Sequence of chain 7.W:
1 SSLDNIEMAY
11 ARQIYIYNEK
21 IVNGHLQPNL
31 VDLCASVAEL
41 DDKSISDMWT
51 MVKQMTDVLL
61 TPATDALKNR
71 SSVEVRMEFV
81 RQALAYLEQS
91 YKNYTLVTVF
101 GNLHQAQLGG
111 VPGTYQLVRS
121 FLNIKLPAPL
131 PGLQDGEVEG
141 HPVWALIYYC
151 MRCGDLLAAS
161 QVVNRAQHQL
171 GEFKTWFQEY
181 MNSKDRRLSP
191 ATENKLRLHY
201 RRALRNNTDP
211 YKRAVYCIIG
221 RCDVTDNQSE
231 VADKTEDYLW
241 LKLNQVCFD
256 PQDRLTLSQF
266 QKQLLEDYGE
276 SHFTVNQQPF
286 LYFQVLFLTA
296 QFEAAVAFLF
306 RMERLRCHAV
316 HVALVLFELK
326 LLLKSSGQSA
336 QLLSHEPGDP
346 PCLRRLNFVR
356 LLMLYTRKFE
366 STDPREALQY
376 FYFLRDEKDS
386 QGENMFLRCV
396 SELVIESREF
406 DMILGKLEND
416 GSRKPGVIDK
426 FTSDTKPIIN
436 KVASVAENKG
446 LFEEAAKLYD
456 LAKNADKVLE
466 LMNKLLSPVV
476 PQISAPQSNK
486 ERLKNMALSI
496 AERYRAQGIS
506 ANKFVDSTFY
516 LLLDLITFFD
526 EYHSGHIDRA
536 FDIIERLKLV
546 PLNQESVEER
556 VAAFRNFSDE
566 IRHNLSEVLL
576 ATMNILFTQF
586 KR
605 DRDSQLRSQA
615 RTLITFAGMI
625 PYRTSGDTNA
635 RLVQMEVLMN

A protein and the small-molecule ligand that binds it are described below.
Small molecule (SMILES): CC[C@H](C)[C@H](NC(=O)[C@H](CO)NC(=O)[C@H](CCCN=C(N)N)NC(=O)[C@@H](NC(=O)[C@@H]1CCCN1C(=O)[C@@H]1CCCN1C(=O)[C@H](C)N)C(C)C)C(=O)N[C@H](C=O)Cc1ccc(O)cc1

Binding-site contacts:
Ligand atom CB contacts residue ASP233 of chain 7.W at 3.0 Å.
Ligand atom N contacts residue TYR273 of chain 7.W at 3.9 Å.
Ligand atom O contacts residue LYS234 of chain 7.W at 3.6 Å.
Ligand atom CB contacts residue TYR238 of chain 7.W at 3.6 Å (hydrophobic).
Ligand atom O contacts residue TYR94 of chain 7.W at 2.9 Å.
Ligand atom CG2 contacts residue PHE278 of chain 7.W at 3.7 Å (hydrophobic).
Ligand atom CG2 contacts residue ASN281 of chain 7.W at 3.6 Å.
Ligand atom N contacts residue ASN227 of chain 7.W at 3.0 Å (h-bond).
Ligand atom N contacts residue THR235 of chain 7.W at 3.5 Å (h-bond).
Ligand atom C contacts residue THR235 of chain 7.W at 3.6 Å.
Ligand atom C contacts residue THR235 of chain 7.W at 3.6 Å.
Ligand atom C contacts residue ASN227 of chain 7.W at 3.5 Å.
Ligand atom CG contacts residue ASP233 of chain 7.W at 3.0 Å.
Ligand atom CD contacts residue TYR273 of chain 7.W at 3.3 Å (hydrophobic).
Ligand atom CG2 contacts residue LEU286 of chain 7.W at 3.7 Å (hydrophobic).
Ligand atom CG contacts residue LYS234 of chain 7.W at 3.3 Å.
Ligand atom N contacts residue THR235 of chain 7.W at 3.9 Å.
Ligand atom O contacts residue ASN281 of chain 7.W at 2.6 Å (h-bond).
Ligand atom CD1 contacts residue TYR94 of chain 7.W at 3.5 Å (hydrophobic).
Ligand atom CD contacts residue HIS277 of chain 7.W at 3.9 Å.
Ligand atom O contacts residue ASN227 of chain 7.W at 3.6 Å.
Ligand atom O contacts residue THR235 of chain 7.W at 3.1 Å (h-bond).
Ligand atom CA contacts residue ASN227 of chain 7.W at 3.7 Å.
Ligand atom O contacts residue HIS277 of chain 7.W at 3.4 Å.
Ligand atom C contacts residue THR235 of chain 7.W at 3.6 Å.
Ligand atom CG contacts residue HIS277 of chain 7.W at 3.8 Å.
Ligand atom CG contacts residue TYR273 of chain 7.W at 3.6 Å (hydrophobic).
Ligand atom CG1 contacts residue TYR94 of chain 7.W at 3.8 Å (hydrophobic).
Ligand atom C contacts residue ASN281 of chain 7.W at 3.8 Å.
Ligand atom C contacts residue LEU286 of chain 7.W at 3.8 Å (hydrophobic).
Ligand atom CG1 contacts residue VAL280 of chain 7.W at 4.0 Å (hydrophobic).
Ligand atom C contacts residue TYR94 of chain 7.W at 4.0 Å (hydrophobic).
Ligand atom CD1 contacts residue TYR91 of chain 7.W at 3.9 Å (hydrophobic).
Ligand atom CG2 contacts residue GLU236 of chain 7.W at 3.3 Å.
Ligand atom CA contacts residue THR235 of chain 7.W at 3.6 Å.
Ligand atom CB contacts residue HIS277 of chain 7.W at 3.7 Å.
Ligand atom O contacts residue THR235 of chain 7.W at 3.0 Å (h-bond).
Ligand atom CG2 contacts residue HIS277 of chain 7.W at 3.3 Å.
Ligand atom O contacts residue LEU286 of chain 7.W at 3.2 Å.
Ligand atom CB contacts residue LEU286 of chain 7.W at 3.9 Å (hydrophobic).